The protein below binds the small molecule below.
Small molecule (SMILES): OC[C@H]1O[C@H](O)[C@H](O)[C@@H](O)[C@@H]1O

Binding-site contacts:
Ligand atom O4 contacts residue ASP172 of chain 1.A at 2.7 Å (salt-bridge).
Ligand atom O4 contacts residue ARG161 of chain 1.A at 3.4 Å (salt-bridge).
Ligand atom O1 contacts residue ARG40 of chain 1.A at 4.0 Å.
Ligand atom O6 contacts residue ASP172 of chain 1.A at 3.9 Å.
Ligand atom C5 contacts residue ARG40 of chain 1.A at 3.8 Å.
Ligand atom O3 contacts residue PRO171 of chain 1.A at 3.9 Å.
Ligand atom O4 contacts residue PRO171 of chain 1.A at 3.4 Å (h-bond).
Ligand atom O6 contacts residue ARG40 of chain 1.A at 3.2 Å (salt-bridge).
Ligand atom C6 contacts residue PRO171 of chain 1.A at 4.3 Å (hydrophobic).
Ligand atom C4 contacts residue ARG161 of chain 1.A at 4.3 Å.
Ligand atom C4 contacts residue ASP172 of chain 1.A at 4.0 Å.
Ligand atom C6 contacts residue ASP172 of chain 1.A at 4.2 Å.
Ligand atom C4 contacts residue PRO171 of chain 1.A at 3.8 Å (hydrophobic).
Ligand atom C6 contacts residue ARG40 of chain 1.A at 4.0 Å.
Ligand atom O6 contacts residue ARG161 of chain 1.A at 4.4 Å.
Ligand atom C3 contacts residue ARG161 of chain 1.A at 4.5 Å.

Sequence of chain 1.A:
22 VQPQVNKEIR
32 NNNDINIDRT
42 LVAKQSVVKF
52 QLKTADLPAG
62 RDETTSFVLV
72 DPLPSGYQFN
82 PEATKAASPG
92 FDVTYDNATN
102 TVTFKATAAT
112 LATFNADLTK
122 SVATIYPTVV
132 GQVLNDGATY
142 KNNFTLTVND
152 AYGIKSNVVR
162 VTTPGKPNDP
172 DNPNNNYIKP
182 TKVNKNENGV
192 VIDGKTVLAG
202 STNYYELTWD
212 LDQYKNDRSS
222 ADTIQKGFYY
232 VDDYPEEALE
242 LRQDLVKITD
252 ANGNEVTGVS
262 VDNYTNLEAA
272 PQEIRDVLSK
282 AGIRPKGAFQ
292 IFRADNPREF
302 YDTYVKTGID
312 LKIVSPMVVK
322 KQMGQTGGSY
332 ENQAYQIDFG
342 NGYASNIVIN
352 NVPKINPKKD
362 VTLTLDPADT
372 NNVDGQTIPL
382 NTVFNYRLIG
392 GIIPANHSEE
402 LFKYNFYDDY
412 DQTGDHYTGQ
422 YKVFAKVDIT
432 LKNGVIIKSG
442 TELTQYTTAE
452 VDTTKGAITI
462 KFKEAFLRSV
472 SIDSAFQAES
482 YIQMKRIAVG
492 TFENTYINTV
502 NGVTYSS